Sequence of chain 1.B:
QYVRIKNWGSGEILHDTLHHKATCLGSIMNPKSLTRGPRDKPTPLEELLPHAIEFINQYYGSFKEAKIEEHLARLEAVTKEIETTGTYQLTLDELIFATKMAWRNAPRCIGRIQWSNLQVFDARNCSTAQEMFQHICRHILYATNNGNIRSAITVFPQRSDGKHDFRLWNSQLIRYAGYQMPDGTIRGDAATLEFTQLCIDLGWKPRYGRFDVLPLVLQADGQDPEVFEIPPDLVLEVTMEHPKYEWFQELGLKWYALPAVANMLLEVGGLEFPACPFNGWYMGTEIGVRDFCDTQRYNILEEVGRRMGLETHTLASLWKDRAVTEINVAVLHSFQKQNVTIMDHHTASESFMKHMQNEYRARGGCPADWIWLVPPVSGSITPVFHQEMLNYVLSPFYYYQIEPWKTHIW

The protein below binds the small molecule below.
Small molecule (SMILES): CCN1c2c(F)ccc(F)c2C(N)=NC12CCN(C(=O)C1=CN=C(C#N)CC1)CC2

Binding-site contacts:
Ligand atom C25 contacts residue ARG317 of chain 1.B at 3.0 Å.
Ligand atom C13 contacts residue HEM1 of chain 1.F at 3.5 Å.
Ligand atom C8 contacts residue HEM1 of chain 1.F at 3.2 Å.
Ligand atom C3 contacts residue HEM1 of chain 1.F at 3.3 Å.
Ligand atom O17 contacts residue TYR302 of chain 1.B at 3.3 Å (h-bond).
Ligand atom N26 contacts residue ARG195 of chain 1.B at 3.6 Å (salt-bridge).
Ligand atom F10 contacts residue VAL281 of chain 1.B at 2.8 Å.
Ligand atom N18 contacts residue TRP301 of chain 1.B at 3.0 Å (h-bond).
Ligand atom F9 contacts residue HEM1 of chain 1.F at 3.4 Å.
Ligand atom C20 contacts residue ARG195 of chain 1.B at 3.3 Å.
Ligand atom O17 contacts residue TYR276 of chain 1.B at 2.6 Å (h-bond).
Ligand atom C2 contacts residue HEM1 of chain 1.F at 3.3 Å.
Ligand atom F9 contacts residue PRO279 of chain 1.B at 3.5 Å.
Ligand atom N26 contacts residue ARG317 of chain 1.B at 3.4 Å (salt-bridge).
Ligand atom C1 contacts residue VAL281 of chain 1.B at 3.5 Å (hydrophobic).
Ligand atom C25 contacts residue ARG195 of chain 1.B at 3.0 Å.
Ligand atom C7 contacts residue GLU306 of chain 1.B at 3.5 Å.
Ligand atom C12 contacts residue PRO279 of chain 1.B at 3.6 Å (hydrophobic).
Ligand atom C14 contacts residue GLU306 of chain 1.B at 3.3 Å.
Ligand atom C20 contacts residue TYR276 of chain 1.B at 3.5 Å (hydrophobic).
Ligand atom C22 contacts residue ARG317 of chain 1.B at 3.3 Å.
Ligand atom C15 contacts residue GLU306 of chain 1.B at 3.3 Å.
Ligand atom C22 contacts residue ARG195 of chain 1.B at 3.1 Å.
Ligand atom C24 contacts residue GLN192 of chain 1.B at 3.2 Å.
Ligand atom N8 contacts residue HEM1 of chain 1.F at 3.5 Å.
Ligand atom C13 contacts residue VAL281 of chain 1.B at 3.4 Å (hydrophobic).
Ligand atom C1 contacts residue HEM1 of chain 1.F at 3.4 Å.
Ligand atom F9 contacts residue TRP301 of chain 1.B at 3.0 Å.
Ligand atom N21 contacts residue ARG195 of chain 1.B at 2.9 Å (salt-bridge).
Ligand atom O17 contacts residue GLN192 of chain 1.B at 3.5 Å.
Ligand atom N18 contacts residue GLU306 of chain 1.B at 2.6 Å (salt-bridge).
Ligand atom C4 contacts residue HEM1 of chain 1.F at 3.4 Å.
Ligand atom N6 contacts residue GLU306 of chain 1.B at 2.5 Å (salt-bridge).
Ligand atom C19 contacts residue GLN192 of chain 1.B at 3.6 Å.
Ligand atom C5 contacts residue GLU306 of chain 1.B at 3.2 Å.
Ligand atom C3 contacts residue GLY300 of chain 1.B at 3.3 Å.
Ligand atom F10 contacts residue HEM1 of chain 1.F at 3.3 Å.
Ligand atom N21 contacts residue ARG317 of chain 1.B at 2.9 Å (salt-bridge).
Ligand atom F9 contacts residue GLY300 of chain 1.B at 3.2 Å.
Ligand atom C15 contacts residue HEM1 of chain 1.F at 3.2 Å.